Sequence of chain 1.A:
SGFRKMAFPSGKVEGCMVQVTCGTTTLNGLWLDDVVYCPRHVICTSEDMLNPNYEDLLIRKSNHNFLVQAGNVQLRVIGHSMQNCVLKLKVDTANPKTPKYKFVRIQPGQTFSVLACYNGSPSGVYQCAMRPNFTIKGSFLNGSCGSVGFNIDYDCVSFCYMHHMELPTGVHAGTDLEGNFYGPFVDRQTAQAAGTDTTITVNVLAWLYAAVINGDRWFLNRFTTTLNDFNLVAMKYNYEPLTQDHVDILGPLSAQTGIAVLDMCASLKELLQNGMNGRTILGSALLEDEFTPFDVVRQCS

This small molecule binds to this protein.
Small molecule (SMILES): O=C(NCc1cccs1)[C@@H]1CN(C(=O)CCl)CCN1c1ccc(Cl)c(Cl)c1

Binding-site contacts:
Ligand atom O3 contacts residue SER144 of chain 1.A at 3.4 Å (h-bond).
Ligand atom C14 contacts residue ASN142 of chain 1.A at 3.9 Å.
Ligand atom S contacts residue MET165 of chain 1.A at 3.8 Å.
Ligand atom C8 contacts residue GLY143 of chain 1.A at 3.7 Å.
Ligand atom C16 contacts residue GLN189 of chain 1.A at 3.7 Å.
Ligand atom CL contacts residue MET165 of chain 1.A at 3.5 Å.
Ligand atom C17 contacts residue HIS41 of chain 1.A at 3.9 Å.
Ligand atom N1 contacts residue CYS145 of chain 1.A at 3.4 Å (h-bond).
Ligand atom C5 contacts residue GLN189 of chain 1.A at 3.7 Å.
Ligand atom C8 contacts residue CYS145 of chain 1.A at 2.7 Å (hydrophobic).
Ligand atom C4 contacts residue GLN189 of chain 1.A at 3.7 Å.
Ligand atom C19 contacts residue GLN189 of chain 1.A at 3.8 Å.
Ligand atom C15 contacts residue GLN189 of chain 1.A at 3.6 Å.
Ligand atom CL1 contacts residue ASP187 of chain 1.A at 3.3 Å.
Ligand atom S contacts residue GLN189 of chain 1.A at 3.9 Å.
Ligand atom C19 contacts residue HIS41 of chain 1.A at 3.7 Å.
Ligand atom C18 contacts residue HIS41 of chain 1.A at 3.8 Å.
Ligand atom C3 contacts residue GLN189 of chain 1.A at 3.3 Å.
Ligand atom C20 contacts residue GLN189 of chain 1.A at 3.7 Å.
Ligand atom N1 contacts residue ASN142 of chain 1.A at 3.2 Å (h-bond).
Ligand atom C15 contacts residue HIS41 of chain 1.A at 3.9 Å.
Ligand atom C13 contacts residue ASN142 of chain 1.A at 3.4 Å.
Ligand atom S contacts residue GLU166 of chain 1.A at 3.5 Å (salt-bridge).
Ligand atom C20 contacts residue HIS41 of chain 1.A at 3.7 Å.
Ligand atom C1 contacts residue GLN189 of chain 1.A at 3.4 Å.
Ligand atom C19 contacts residue MET49 of chain 1.A at 3.8 Å (hydrophobic).
Ligand atom O contacts residue MET165 of chain 1.A at 3.3 Å.
Ligand atom CL contacts residue ARG188 of chain 1.A at 3.8 Å.
Ligand atom N contacts residue GLN189 of chain 1.A at 3.1 Å (h-bond).
Ligand atom O3 contacts residue GLY143 of chain 1.A at 3.0 Å (h-bond).
Ligand atom C2 contacts residue GLN189 of chain 1.A at 3.1 Å.
Ligand atom CL1 contacts residue TYR54 of chain 1.A at 3.7 Å.
Ligand atom C18 contacts residue GLN189 of chain 1.A at 3.8 Å.
Ligand atom C16 contacts residue HIS164 of chain 1.A at 3.8 Å.
Ligand atom O contacts residue GLU166 of chain 1.A at 2.9 Å (salt-bridge).
Ligand atom C9 contacts residue CYS145 of chain 1.A at 1.8 Å (hydrophobic).
Ligand atom CL1 contacts residue ARG188 of chain 1.A at 3.7 Å.
Ligand atom O3 contacts residue CYS145 of chain 1.A at 3.0 Å.
Ligand atom C7 contacts residue ASN142 of chain 1.A at 3.4 Å.
Ligand atom CL1 contacts residue HIS41 of chain 1.A at 3.8 Å.